The small molecule below binds the protein below.
Small molecule (SMILES): Nc1ncnc2c1ncn2[C@@H]1O[C@H](CO[P](=O)(O)O[P](=O)(O)NP(=O)(O)O)[C@@H](O)[C@H]1O

Binding-site contacts:
Ligand atom C6 contacts residue ALA64 of chain 1.A at 3.5 Å (hydrophobic).
Ligand atom C6 contacts residue LEU174 of chain 1.A at 3.4 Å (hydrophobic).
Ligand atom N6 contacts residue HIS115 of chain 1.A at 3.0 Å (h-bond).
Ligand atom O3G contacts residue LYS169 of chain 1.A at 1.3 Å (salt-bridge).
Ligand atom O2A contacts residue MG1 of chain 1.J at 3.3 Å.
Ligand atom O2A contacts residue MG1 of chain 1.C at 3.5 Å.
Ligand atom O4' contacts residue VAL45 of chain 1.A at 3.7 Å.
Ligand atom O1A contacts residue LYS47 of chain 1.A at 2.8 Å (salt-bridge).
Ligand atom C5' contacts residue LYS47 of chain 1.A at 3.4 Å.
Ligand atom N3B contacts residue LYS169 of chain 1.A at 3.4 Å (salt-bridge).
Ligand atom N6 contacts residue ALA64 of chain 1.A at 3.2 Å.
Ligand atom O1A contacts residue VAL53 of chain 1.A at 3.8 Å.
Ligand atom C5' contacts residue GLY46 of chain 1.A at 3.8 Å.
Ligand atom O1G contacts residue LYS169 of chain 1.A at 3.7 Å.
Ligand atom O2B contacts residue MG1 of chain 1.I at 3.2 Å.
Ligand atom PA contacts residue LYS47 of chain 1.A at 3.7 Å.
Ligand atom C8 contacts residue MG1 of chain 1.C at 3.6 Å.
Ligand atom C5' contacts residue VAL53 of chain 1.A at 3.6 Å (hydrophobic).
Ligand atom O2A contacts residue VAL53 of chain 1.A at 3.3 Å.
Ligand atom O5' contacts residue LYS47 of chain 1.A at 3.5 Å (salt-bridge).
Ligand atom N1 contacts residue ALA64 of chain 1.A at 3.7 Å.
Ligand atom PG contacts residue LYS169 of chain 1.A at 2.8 Å.
Ligand atom O2' contacts residue SER121 of chain 1.A at 3.1 Å.
Ligand atom N6 contacts residue THR114 of chain 1.A at 3.4 Å (h-bond).
Ligand atom C5 contacts residue LEU174 of chain 1.A at 3.6 Å (hydrophobic).
Ligand atom O4' contacts residue VAL53 of chain 1.A at 3.6 Å.
Ligand atom C2 contacts residue HIS117 of chain 1.A at 3.3 Å.
Ligand atom O2G contacts residue LYS169 of chain 1.A at 3.8 Å.
Ligand atom C4' contacts residue VAL45 of chain 1.A at 3.7 Å (hydrophobic).
Ligand atom O3A contacts residue MG1 of chain 1.J at 3.3 Å.
Ligand atom N3B contacts residue LYS171 of chain 1.A at 3.7 Å.
Ligand atom N7 contacts residue LEU174 of chain 1.A at 3.9 Å.
Ligand atom N1 contacts residue HIS117 of chain 1.A at 3.3 Å (h-bond).
Ligand atom C2 contacts residue TYR116 of chain 1.A at 3.9 Å (hydrophobic).
Ligand atom N6 contacts residue LEU174 of chain 1.A at 3.4 Å.
Ligand atom O2B contacts residue GLY48 of chain 1.A at 3.6 Å.
Ligand atom O2B contacts residue LYS47 of chain 1.A at 3.5 Å (salt-bridge).
Ligand atom O1G contacts residue MG1 of chain 1.J at 3.4 Å.
Ligand atom N1 contacts residue TYR116 of chain 1.A at 3.9 Å.
Ligand atom O3' contacts residue ASP124 of chain 1.A at 3.6 Å (salt-bridge).

Sequence of chain 1.A:
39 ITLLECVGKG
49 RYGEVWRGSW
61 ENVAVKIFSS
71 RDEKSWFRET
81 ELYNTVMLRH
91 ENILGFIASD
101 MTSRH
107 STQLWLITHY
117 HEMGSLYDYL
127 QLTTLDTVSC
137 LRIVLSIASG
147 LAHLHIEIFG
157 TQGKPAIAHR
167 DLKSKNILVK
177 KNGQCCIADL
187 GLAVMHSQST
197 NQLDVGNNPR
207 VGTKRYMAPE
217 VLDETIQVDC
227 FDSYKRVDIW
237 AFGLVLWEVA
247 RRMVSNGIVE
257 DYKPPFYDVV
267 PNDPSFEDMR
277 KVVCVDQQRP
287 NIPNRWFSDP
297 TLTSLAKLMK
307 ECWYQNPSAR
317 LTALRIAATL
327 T